Binding-site contacts:
Ligand atom OE2 contacts residue THR177 of chain 1.E at 3.1 Å (h-bond).
Ligand atom OAD contacts residue GLY71 of chain 1.E at 3.5 Å (h-bond).
Ligand atom OAD contacts residue TYR70 of chain 1.E at 2.6 Å (h-bond).
Ligand atom CAI contacts residue TYR70 of chain 1.E at 3.3 Å (hydrophobic).
Ligand atom CAA contacts residue ASN208 of chain 1.E at 3.9 Å.
Ligand atom CD contacts residue GLU225 of chain 1.E at 3.8 Å.
Ligand atom OE2 contacts residue GLY175 of chain 1.E at 3.8 Å.
Ligand atom CAK contacts residue VAL172 of chain 1.E at 3.9 Å (hydrophobic).
Ligand atom OXT contacts residue LEU99 of chain 1.E at 3.8 Å.
Ligand atom CAQ contacts residue TYR70 of chain 1.E at 3.3 Å (hydrophobic).
Ligand atom OXT contacts residue ARG105 of chain 1.E at 2.6 Å (salt-bridge).
Ligand atom CAS contacts residue TYR70 of chain 1.E at 4.0 Å (hydrophobic).
Ligand atom OAG contacts residue TYR70 of chain 1.E at 3.5 Å (h-bond).
Ligand atom OE1 contacts residue GLU225 of chain 1.E at 3.4 Å.
Ligand atom O contacts residue ALA176 of chain 1.E at 3.1 Å (h-bond).
Ligand atom OXT contacts residue ALA100 of chain 1.E at 2.9 Å (h-bond).
Ligand atom CAP contacts residue TYR70 of chain 1.E at 3.6 Å (hydrophobic).
Ligand atom CAB contacts residue GLU173 of chain 1.E at 3.2 Å.
Ligand atom CAA contacts residue TYR70 of chain 1.E at 3.9 Å (hydrophobic).
Ligand atom CD contacts residue THR177 of chain 1.E at 3.2 Å.
Ligand atom OAD contacts residue LYS69 of chain 1.E at 3.4 Å.
Ligand atom CAQ contacts residue LYS69 of chain 1.E at 3.9 Å.
Ligand atom OE1 contacts residue THR177 of chain 1.E at 2.6 Å (h-bond).
Ligand atom C contacts residue ARG105 of chain 1.E at 3.3 Å.
Ligand atom OXT contacts residue PRO98 of chain 1.E at 3.5 Å (h-bond).
Ligand atom CAL contacts residue GLU225 of chain 1.E at 3.6 Å.
Ligand atom N contacts residue PRO98 of chain 1.E at 2.8 Å (h-bond).
Ligand atom CAA contacts residue GLU22 of chain 1.E at 3.0 Å.
Ligand atom OAG contacts residue LYS69 of chain 1.E at 3.4 Å.
Ligand atom O contacts residue ARG105 of chain 1.E at 2.6 Å (salt-bridge).
Ligand atom OE2 contacts residue ALA176 of chain 1.E at 3.4 Å (h-bond).
Ligand atom CA contacts residue GLU225 of chain 1.E at 3.2 Å.
Ligand atom CG contacts residue GLU225 of chain 1.E at 3.8 Å.
Ligand atom C contacts residue ALA176 of chain 1.E at 3.8 Å (hydrophobic).
Ligand atom CAL contacts residue TYR70 of chain 1.E at 3.5 Å (hydrophobic).
Ligand atom CAJ contacts residue TYR70 of chain 1.E at 3.5 Å (hydrophobic).
Ligand atom N contacts residue GLU225 of chain 1.E at 2.9 Å (salt-bridge).
Ligand atom CAL contacts residue PRO98 of chain 1.E at 3.2 Å (hydrophobic).
Ligand atom CAK contacts residue TYR70 of chain 1.E at 3.7 Å (hydrophobic).
Ligand atom CAT contacts residue TYR70 of chain 1.E at 3.5 Å (hydrophobic).

This protein binds this small molecule.
Small molecule (SMILES): C/C(=C/C=C/[C@@H](C)C(=O)O)[C@H]1CN[C@H](C(=O)O)[C@H]1CC(=O)O

Sequence of chain 1.E:
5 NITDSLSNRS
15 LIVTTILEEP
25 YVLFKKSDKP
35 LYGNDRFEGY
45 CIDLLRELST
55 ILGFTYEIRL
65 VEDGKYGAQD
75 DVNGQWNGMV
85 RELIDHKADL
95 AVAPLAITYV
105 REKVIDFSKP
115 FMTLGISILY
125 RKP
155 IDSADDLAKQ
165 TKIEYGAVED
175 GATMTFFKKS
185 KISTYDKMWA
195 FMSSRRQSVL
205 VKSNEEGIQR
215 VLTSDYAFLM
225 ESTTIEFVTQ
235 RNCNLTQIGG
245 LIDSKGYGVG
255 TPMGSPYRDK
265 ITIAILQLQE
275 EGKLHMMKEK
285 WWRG